This protein binds this small molecule.
Small molecule (SMILES): CC(=O)N[C@@H]1[C@@H](O)[C@H](O)[C@@H](CO)O[C@H]1O

Binding-site contacts:
Ligand atom C4 contacts residue ASN707 of chain 1.B at 4.2 Å.
Ligand atom C5 contacts residue ASN707 of chain 1.B at 3.6 Å.
Ligand atom C8 contacts residue ASN707 of chain 1.B at 4.3 Å.
Ligand atom C7 contacts residue TYR794 of chain 1.A at 4.2 Å (hydrophobic).
Ligand atom C7 contacts residue ASN707 of chain 1.B at 3.1 Å.
Ligand atom O7 contacts residue TYR794 of chain 1.A at 3.3 Å.
Ligand atom C3 contacts residue ASN707 of chain 1.B at 3.8 Å.
Ligand atom C2 contacts residue TYR794 of chain 1.A at 4.1 Å (hydrophobic).
Ligand atom O5 contacts residue ASN707 of chain 1.B at 2.3 Å (h-bond).
Ligand atom N2 contacts residue ASN707 of chain 1.B at 2.9 Å (h-bond).
Ligand atom O7 contacts residue ASN707 of chain 1.B at 2.7 Å (h-bond).
Ligand atom C2 contacts residue ASN707 of chain 1.B at 2.4 Å.
Ligand atom O5 contacts residue TYR794 of chain 1.A at 4.5 Å.
Ligand atom C1 contacts residue ASN707 of chain 1.B at 1.4 Å.

Sequence of chain 1.B:
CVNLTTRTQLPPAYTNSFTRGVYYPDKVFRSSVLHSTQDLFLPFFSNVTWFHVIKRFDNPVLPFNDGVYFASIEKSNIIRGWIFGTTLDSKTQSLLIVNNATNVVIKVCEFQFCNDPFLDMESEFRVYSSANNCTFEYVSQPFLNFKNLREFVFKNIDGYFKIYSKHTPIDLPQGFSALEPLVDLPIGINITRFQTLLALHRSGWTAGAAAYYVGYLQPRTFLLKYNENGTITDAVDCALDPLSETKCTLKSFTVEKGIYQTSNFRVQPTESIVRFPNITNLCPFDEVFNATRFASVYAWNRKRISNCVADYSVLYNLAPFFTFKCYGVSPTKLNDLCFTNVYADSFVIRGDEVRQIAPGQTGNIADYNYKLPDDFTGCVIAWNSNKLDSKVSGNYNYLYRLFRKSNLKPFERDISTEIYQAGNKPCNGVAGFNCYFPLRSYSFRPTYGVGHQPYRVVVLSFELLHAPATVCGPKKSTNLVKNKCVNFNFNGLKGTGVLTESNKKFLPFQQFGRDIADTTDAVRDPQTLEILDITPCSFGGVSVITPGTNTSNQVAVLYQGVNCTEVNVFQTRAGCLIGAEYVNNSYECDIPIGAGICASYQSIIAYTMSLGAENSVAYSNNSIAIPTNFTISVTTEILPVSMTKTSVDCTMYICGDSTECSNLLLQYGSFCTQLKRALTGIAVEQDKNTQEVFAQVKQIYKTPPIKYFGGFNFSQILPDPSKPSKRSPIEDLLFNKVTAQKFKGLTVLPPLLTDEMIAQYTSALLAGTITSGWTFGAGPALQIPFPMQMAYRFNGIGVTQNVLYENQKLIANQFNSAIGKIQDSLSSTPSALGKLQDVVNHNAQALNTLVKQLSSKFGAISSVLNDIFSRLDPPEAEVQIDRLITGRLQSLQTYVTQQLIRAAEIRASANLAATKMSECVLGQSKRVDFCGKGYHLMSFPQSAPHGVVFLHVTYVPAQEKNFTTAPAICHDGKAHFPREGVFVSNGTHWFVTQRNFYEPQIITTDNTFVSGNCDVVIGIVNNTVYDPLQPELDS

Sequence of chain 1.A:
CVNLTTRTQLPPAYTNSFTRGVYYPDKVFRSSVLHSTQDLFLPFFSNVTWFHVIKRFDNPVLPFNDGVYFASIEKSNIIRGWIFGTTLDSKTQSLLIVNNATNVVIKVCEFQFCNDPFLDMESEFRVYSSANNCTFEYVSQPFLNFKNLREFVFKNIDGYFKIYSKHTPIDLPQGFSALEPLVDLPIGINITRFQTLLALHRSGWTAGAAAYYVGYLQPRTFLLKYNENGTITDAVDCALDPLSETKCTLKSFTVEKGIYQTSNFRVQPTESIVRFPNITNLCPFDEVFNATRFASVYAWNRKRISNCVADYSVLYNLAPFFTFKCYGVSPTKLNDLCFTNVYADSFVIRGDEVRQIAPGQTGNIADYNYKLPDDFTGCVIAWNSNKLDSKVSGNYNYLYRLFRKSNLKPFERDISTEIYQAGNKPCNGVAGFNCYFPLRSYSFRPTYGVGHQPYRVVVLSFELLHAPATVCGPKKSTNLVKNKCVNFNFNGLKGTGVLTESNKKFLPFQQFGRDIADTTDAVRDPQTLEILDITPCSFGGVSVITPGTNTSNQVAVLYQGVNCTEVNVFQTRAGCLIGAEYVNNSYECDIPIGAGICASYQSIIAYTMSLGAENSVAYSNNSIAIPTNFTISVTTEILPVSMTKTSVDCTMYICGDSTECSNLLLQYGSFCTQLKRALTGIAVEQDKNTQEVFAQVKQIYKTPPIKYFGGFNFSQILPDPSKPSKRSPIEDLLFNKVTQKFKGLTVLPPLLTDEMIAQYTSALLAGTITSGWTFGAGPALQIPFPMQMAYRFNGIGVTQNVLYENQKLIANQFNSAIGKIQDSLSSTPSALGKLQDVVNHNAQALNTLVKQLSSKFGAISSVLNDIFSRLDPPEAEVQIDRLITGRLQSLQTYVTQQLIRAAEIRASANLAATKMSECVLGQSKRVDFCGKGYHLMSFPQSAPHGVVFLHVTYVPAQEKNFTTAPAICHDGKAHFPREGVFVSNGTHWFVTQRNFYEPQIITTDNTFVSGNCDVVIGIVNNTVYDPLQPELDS